This protein binds this small molecule.
Small molecule (SMILES): CN(C)c1ccc(N(Cc2ccn[nH]2)C(=O)Cn2nnc3ccccc32)cc1

Binding-site contacts:
Ligand atom C11 contacts residue MET165 of chain 2.A at 3.8 Å (hydrophobic).
Ligand atom C3 contacts residue HIS41 of chain 2.A at 3.5 Å.
Ligand atom C17 contacts residue ASN142 of chain 2.A at 3.6 Å.
Ligand atom N3 contacts residue GLU166 of chain 2.A at 3.8 Å.
Ligand atom N5 contacts residue MET165 of chain 2.A at 3.5 Å.
Ligand atom C16 contacts residue LEU141 of chain 2.A at 3.6 Å (hydrophobic).
Ligand atom C1 contacts residue THR45 of chain 2.A at 3.9 Å.
Ligand atom N6 contacts residue HIS163 of chain 2.A at 2.9 Å (h-bond).
Ligand atom C contacts residue THR25 of chain 2.A at 3.8 Å.
Ligand atom C contacts residue HIS41 of chain 2.A at 3.1 Å.
Ligand atom C11 contacts residue GLN189 of chain 2.A at 3.5 Å.
Ligand atom N5 contacts residue CYS145 of chain 2.A at 3.4 Å (h-bond).
Ligand atom O contacts residue GLU166 of chain 2.A at 2.9 Å (salt-bridge).
Ligand atom C13 contacts residue HIS164 of chain 2.A at 3.8 Å.
Ligand atom C14 contacts residue GLU166 of chain 2.A at 3.7 Å.
Ligand atom N4 contacts residue CYS145 of chain 2.A at 3.8 Å.
Ligand atom C contacts residue CYS44 of chain 2.A at 3.4 Å (hydrophobic).
Ligand atom C10 contacts residue MET49 of chain 2.A at 3.5 Å (hydrophobic).
Ligand atom C16 contacts residue ASN142 of chain 2.A at 3.5 Å.
Ligand atom N6 contacts residue SER144 of chain 2.A at 3.9 Å.
Ligand atom C12 contacts residue GLU166 of chain 2.A at 3.9 Å.
Ligand atom C15 contacts residue LEU141 of chain 2.A at 3.6 Å (hydrophobic).
Ligand atom O contacts residue MET165 of chain 2.A at 3.6 Å.
Ligand atom N5 contacts residue GLU166 of chain 2.A at 3.7 Å.
Ligand atom C16 contacts residue PHE140 of chain 2.A at 3.7 Å (hydrophobic).
Ligand atom C3 contacts residue MET49 of chain 2.A at 3.6 Å (hydrophobic).
Ligand atom N6 contacts residue GLU166 of chain 2.A at 3.8 Å.
Ligand atom C13 contacts residue CYS145 of chain 2.A at 3.7 Å (hydrophobic).
Ligand atom C15 contacts residue GLU166 of chain 2.A at 3.4 Å.
Ligand atom N2 contacts residue ARG188 of chain 2.A at 3.2 Å (salt-bridge).
Ligand atom N2 contacts residue GLN189 of chain 2.A at 3.5 Å.
Ligand atom N5 contacts residue HIS164 of chain 2.A at 3.8 Å.
Ligand atom N5 contacts residue HIS163 of chain 2.A at 3.3 Å (h-bond).
Ligand atom C15 contacts residue PHE140 of chain 2.A at 3.2 Å (hydrophobic).
Ligand atom C2 contacts residue MET49 of chain 2.A at 3.7 Å (hydrophobic).
Ligand atom C16 contacts residue GLU166 of chain 2.A at 3.8 Å.
Ligand atom N contacts residue MET49 of chain 2.A at 3.9 Å.
Ligand atom C11 contacts residue ARG188 of chain 2.A at 3.1 Å.
Ligand atom C1 contacts residue SER46 of chain 2.A at 3.5 Å.
Ligand atom C18 contacts residue ASN142 of chain 2.A at 3.8 Å.

Sequence of chain 2.A:
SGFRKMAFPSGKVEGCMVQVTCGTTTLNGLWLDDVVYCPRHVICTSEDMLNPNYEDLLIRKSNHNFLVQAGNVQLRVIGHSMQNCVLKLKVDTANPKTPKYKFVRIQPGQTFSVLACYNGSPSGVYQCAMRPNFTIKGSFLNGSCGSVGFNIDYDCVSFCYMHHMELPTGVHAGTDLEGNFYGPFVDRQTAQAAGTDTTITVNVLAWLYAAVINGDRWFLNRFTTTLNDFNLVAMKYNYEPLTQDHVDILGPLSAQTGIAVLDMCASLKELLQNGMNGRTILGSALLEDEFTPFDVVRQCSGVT

Sequence of chain 1.A:
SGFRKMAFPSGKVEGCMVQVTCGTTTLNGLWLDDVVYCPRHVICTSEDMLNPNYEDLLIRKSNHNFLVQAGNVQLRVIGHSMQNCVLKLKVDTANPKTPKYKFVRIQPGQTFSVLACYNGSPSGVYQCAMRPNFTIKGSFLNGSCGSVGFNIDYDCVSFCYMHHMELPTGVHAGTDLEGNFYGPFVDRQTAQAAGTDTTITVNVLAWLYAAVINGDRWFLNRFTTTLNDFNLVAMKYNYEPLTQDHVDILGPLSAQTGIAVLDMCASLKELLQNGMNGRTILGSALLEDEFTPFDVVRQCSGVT